Sequence of chain 3.A:
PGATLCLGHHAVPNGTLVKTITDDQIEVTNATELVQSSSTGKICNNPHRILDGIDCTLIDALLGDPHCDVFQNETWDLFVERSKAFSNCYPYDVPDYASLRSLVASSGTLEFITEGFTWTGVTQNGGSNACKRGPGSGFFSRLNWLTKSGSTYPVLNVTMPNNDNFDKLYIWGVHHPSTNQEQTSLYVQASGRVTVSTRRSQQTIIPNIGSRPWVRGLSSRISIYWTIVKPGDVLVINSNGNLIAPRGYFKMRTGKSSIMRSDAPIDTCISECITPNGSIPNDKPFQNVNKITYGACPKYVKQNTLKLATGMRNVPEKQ

A protein and the small-molecule ligand that binds it are described below.
Small molecule (SMILES): CC(=O)N[C@H]1[C@H](O[C@H]2[C@H](O)[C@@H](NC(C)=O)CO[C@@H]2CO)O[C@H](CO)[C@@H](O[C@@H]2O[C@H](CO)[C@@H](O)[C@H](O[C@H]3O[C@H](CO)[C@@H](O)[C@H](O)[C@@H]3O)[C@@H]2O)[C@@H]1O

Sequence of chain 1.A:
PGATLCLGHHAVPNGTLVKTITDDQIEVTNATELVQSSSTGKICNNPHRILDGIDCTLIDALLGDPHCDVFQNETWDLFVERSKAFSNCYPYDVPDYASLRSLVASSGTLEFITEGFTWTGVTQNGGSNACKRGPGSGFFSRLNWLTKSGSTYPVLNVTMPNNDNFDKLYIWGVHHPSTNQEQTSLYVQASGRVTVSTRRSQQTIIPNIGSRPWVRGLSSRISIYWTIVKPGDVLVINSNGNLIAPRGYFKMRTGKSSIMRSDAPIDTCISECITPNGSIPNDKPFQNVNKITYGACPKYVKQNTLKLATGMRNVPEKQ

Binding-site contacts:
Ligand atom C3 contacts residue ASN159 of chain 1.A at 3.6 Å.
Ligand atom C4 contacts residue ASN159 of chain 1.A at 4.2 Å.
Ligand atom N2 contacts residue ASN159 of chain 1.A at 2.7 Å (h-bond).
Ligand atom O5 contacts residue TRP216 of chain 3.A at 4.3 Å.
Ligand atom C8 contacts residue ASN159 of chain 1.A at 4.0 Å.
Ligand atom C3 contacts residue TRP216 of chain 3.A at 3.9 Å (hydrophobic).
Ligand atom C1 contacts residue ASN159 of chain 1.A at 1.4 Å.
Ligand atom O7 contacts residue ASN159 of chain 1.A at 3.2 Å (h-bond).
Ligand atom C5 contacts residue ASN159 of chain 1.A at 3.6 Å.
Ligand atom C5 contacts residue TRP216 of chain 3.A at 4.1 Å (hydrophobic).
Ligand atom C8 contacts residue VAL238 of chain 1.A at 4.0 Å (hydrophobic).
Ligand atom C4 contacts residue TRP216 of chain 3.A at 4.2 Å (hydrophobic).
Ligand atom C8 contacts residue VAL236 of chain 1.A at 3.8 Å (hydrophobic).
Ligand atom C8 contacts residue THR161 of chain 1.A at 4.2 Å.
Ligand atom C4 contacts residue TRP216 of chain 3.A at 4.4 Å (hydrophobic).
Ligand atom C3 contacts residue TRP216 of chain 3.A at 4.4 Å (hydrophobic).
Ligand atom O5 contacts residue ASN159 of chain 1.A at 2.4 Å (h-bond).
Ligand atom C7 contacts residue PRO215 of chain 3.A at 3.8 Å (hydrophobic).
Ligand atom C8 contacts residue PRO215 of chain 3.A at 3.9 Å (hydrophobic).
Ligand atom C1 contacts residue TRP216 of chain 3.A at 4.3 Å (hydrophobic).
Ligand atom O7 contacts residue TRP216 of chain 3.A at 3.3 Å (h-bond).
Ligand atom C2 contacts residue TRP216 of chain 3.A at 4.2 Å (hydrophobic).
Ligand atom C2 contacts residue ASN159 of chain 1.A at 2.2 Å.
Ligand atom O4 contacts residue TRP216 of chain 3.A at 4.3 Å.
Ligand atom C7 contacts residue ASN159 of chain 1.A at 3.0 Å.
Ligand atom O4 contacts residue SER213 of chain 3.A at 4.3 Å.
Ligand atom C2 contacts residue TRP216 of chain 3.A at 4.3 Å (hydrophobic).
Ligand atom O3 contacts residue TRP216 of chain 3.A at 3.9 Å.
Ligand atom C7 contacts residue TRP216 of chain 3.A at 4.4 Å (hydrophobic).
Ligand atom O7 contacts residue PRO215 of chain 3.A at 3.2 Å.
Ligand atom C1 contacts residue TRP216 of chain 3.A at 4.5 Å (hydrophobic).